The small molecule below binds the protein below.
Small molecule (SMILES): CCc1ccccc1-c1ccc(CNCCc2nc3c(OC)cccc3[nH]2)cc1Cl

Binding-site contacts:
Ligand atom C19 contacts residue GLY69 of chain 1.B at 3.6 Å.
Ligand atom CL contacts residue VAL185 of chain 1.B at 3.3 Å.
Ligand atom O contacts residue ILE197 of chain 1.B at 3.6 Å.
Ligand atom C23 contacts residue ILE187 of chain 1.B at 3.7 Å (hydrophobic).
Ligand atom C13 contacts residue PRO182 of chain 1.B at 3.8 Å (hydrophobic).
Ligand atom C18 contacts residue VAL76 of chain 1.B at 3.7 Å (hydrophobic).
Ligand atom C14 contacts residue PRO182 of chain 1.B at 3.4 Å (hydrophobic).
Ligand atom C24 contacts residue ILE187 of chain 1.B at 3.7 Å (hydrophobic).
Ligand atom C23 contacts residue VAL185 of chain 1.B at 3.4 Å (hydrophobic).
Ligand atom C5 contacts residue MET244 of chain 1.B at 3.2 Å (hydrophobic).
Ligand atom C contacts residue LEU151 of chain 1.B at 3.7 Å (hydrophobic).
Ligand atom C1 contacts residue TYR159 of chain 1.B at 3.7 Å (hydrophobic).
Ligand atom C9 contacts residue MET248 of chain 1.B at 3.8 Å (hydrophobic).
Ligand atom C12 contacts residue VAL185 of chain 1.B at 3.5 Å (hydrophobic).
Ligand atom N2 contacts residue ASN141 of chain 1.B at 3.2 Å (h-bond).
Ligand atom C21 contacts residue ASN141 of chain 1.B at 3.8 Å.
Ligand atom C13 contacts residue VAL185 of chain 1.B at 3.2 Å (hydrophobic).
Ligand atom C22 contacts residue ASN141 of chain 1.B at 3.7 Å.
Ligand atom C20 contacts residue MET186 of chain 1.B at 3.7 Å (hydrophobic).
Ligand atom C14 contacts residue HIS183 of chain 1.B at 3.4 Å.
Ligand atom O contacts residue HIS183 of chain 1.B at 3.3 Å (h-bond).
Ligand atom C23 contacts residue PRO182 of chain 1.B at 3.8 Å (hydrophobic).
Ligand atom C17 contacts residue MET186 of chain 1.B at 3.4 Å (hydrophobic).
Ligand atom C21 contacts residue MET186 of chain 1.B at 3.8 Å (hydrophobic).
Ligand atom C4 contacts residue MET248 of chain 1.B at 3.6 Å (hydrophobic).
Ligand atom C14 contacts residue VAL185 of chain 1.B at 3.6 Å (hydrophobic).
Ligand atom N contacts residue VAL185 of chain 1.B at 2.9 Å (h-bond).
Ligand atom C22 contacts residue MET186 of chain 1.B at 3.7 Å (hydrophobic).
Ligand atom C6 contacts residue MET248 of chain 1.B at 3.6 Å (hydrophobic).
Ligand atom CL contacts residue MET244 of chain 1.B at 3.5 Å.
Ligand atom C contacts residue TYR159 of chain 1.B at 3.8 Å (hydrophobic).
Ligand atom C16 contacts residue MET186 of chain 1.B at 3.6 Å (hydrophobic).
Ligand atom N contacts residue PRO182 of chain 1.B at 3.0 Å (h-bond).
Ligand atom C6 contacts residue MET244 of chain 1.B at 3.7 Å (hydrophobic).
Ligand atom C19 contacts residue MET186 of chain 1.B at 3.5 Å (hydrophobic).
Ligand atom C7 contacts residue MET248 of chain 1.B at 3.6 Å (hydrophobic).
Ligand atom C5 contacts residue MET248 of chain 1.B at 3.6 Å (hydrophobic).
Ligand atom C15 contacts residue HIS183 of chain 1.B at 3.4 Å.
Ligand atom CL contacts residue ILE163 of chain 1.B at 3.6 Å.
Ligand atom N1 contacts residue HIS183 of chain 1.B at 2.7 Å (h-bond).

Sequence of chain 1.B:
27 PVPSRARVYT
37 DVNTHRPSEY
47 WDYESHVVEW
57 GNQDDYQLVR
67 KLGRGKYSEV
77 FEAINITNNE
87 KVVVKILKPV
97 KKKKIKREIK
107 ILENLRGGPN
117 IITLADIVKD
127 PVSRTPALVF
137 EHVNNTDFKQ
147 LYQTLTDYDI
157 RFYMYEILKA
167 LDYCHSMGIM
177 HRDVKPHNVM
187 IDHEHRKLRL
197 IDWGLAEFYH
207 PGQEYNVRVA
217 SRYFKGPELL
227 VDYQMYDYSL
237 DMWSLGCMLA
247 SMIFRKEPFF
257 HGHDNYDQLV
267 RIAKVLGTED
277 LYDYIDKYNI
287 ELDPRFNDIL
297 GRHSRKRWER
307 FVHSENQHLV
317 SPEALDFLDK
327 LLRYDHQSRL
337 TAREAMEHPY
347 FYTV